Sequence of chain 1.A:
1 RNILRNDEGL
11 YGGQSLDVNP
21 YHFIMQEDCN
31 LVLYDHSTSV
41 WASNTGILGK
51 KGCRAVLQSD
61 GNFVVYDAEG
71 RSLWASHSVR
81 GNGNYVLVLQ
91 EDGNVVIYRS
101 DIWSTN

The small molecule below binds the protein below.
Small molecule (SMILES): OC[C@H]1O[C@H](O)[C@@H](O)[C@@H](O)[C@@H]1O

Binding-site contacts:
Ligand atom O4 contacts residue TYR34 of chain 1.A at 3.4 Å (h-bond).
Ligand atom C3 contacts residue TYR34 of chain 1.A at 3.6 Å (hydrophobic).
Ligand atom C5 contacts residue ASN30 of chain 1.A at 4.2 Å.
Ligand atom O4 contacts residue VAL32 of chain 1.A at 4.4 Å.
Ligand atom O2 contacts residue ASP28 of chain 1.A at 3.4 Å (salt-bridge).
Ligand atom O6 contacts residue ALA42 of chain 1.A at 4.1 Å.
Ligand atom C4 contacts residue TYR34 of chain 1.A at 3.4 Å (hydrophobic).
Ligand atom O2 contacts residue VAL32 of chain 1.A at 4.5 Å.
Ligand atom O2 contacts residue TYR34 of chain 1.A at 3.9 Å.
Ligand atom C6 contacts residue ASN30 of chain 1.A at 4.2 Å.
Ligand atom C6 contacts residue SER39 of chain 1.A at 4.2 Å.
Ligand atom C1 contacts residue ASN30 of chain 1.A at 3.9 Å.
Ligand atom O2 contacts residue ASN30 of chain 1.A at 4.2 Å.
Ligand atom C2 contacts residue ASP28 of chain 1.A at 4.1 Å.
Ligand atom O5 contacts residue ASN30 of chain 1.A at 3.2 Å (h-bond).
Ligand atom C2 contacts residue GLN26 of chain 1.A at 4.2 Å.
Ligand atom C4 contacts residue VAL32 of chain 1.A at 4.4 Å (hydrophobic).
Ligand atom C6 contacts residue ALA42 of chain 1.A at 4.2 Å (hydrophobic).
Ligand atom C6 contacts residue VAL32 of chain 1.A at 4.5 Å (hydrophobic).
Ligand atom O6 contacts residue ASN44 of chain 1.A at 3.5 Å (h-bond).
Ligand atom O6 contacts residue ASN30 of chain 1.A at 4.0 Å.
Ligand atom O2 contacts residue GLN26 of chain 1.A at 2.8 Å (h-bond).
Ligand atom C4 contacts residue SER39 of chain 1.A at 4.2 Å.
Ligand atom C2 contacts residue TYR34 of chain 1.A at 4.4 Å (hydrophobic).
Ligand atom O3 contacts residue TYR34 of chain 1.A at 2.6 Å (h-bond).
Ligand atom O3 contacts residue GLN26 of chain 1.A at 4.2 Å.
Ligand atom O4 contacts residue SER39 of chain 1.A at 2.9 Å (h-bond).